Binding-site contacts:
Ligand atom N2 contacts residue THR206 of chain 1.G at 4.2 Å.
Ligand atom C8 contacts residue SER244 of chain 1.G at 3.3 Å.
Ligand atom C7 contacts residue ILE247 of chain 1.G at 4.5 Å (hydrophobic).
Ligand atom C7 contacts residue ASN204 of chain 1.G at 3.1 Å.
Ligand atom C4 contacts residue ASN204 of chain 1.G at 4.3 Å.
Ligand atom O7 contacts residue ASN204 of chain 1.G at 3.3 Å (h-bond).
Ligand atom N2 contacts residue ASN204 of chain 1.G at 2.9 Å (h-bond).
Ligand atom C5 contacts residue ASN204 of chain 1.G at 3.7 Å.
Ligand atom O5 contacts residue ASN204 of chain 1.G at 2.5 Å (h-bond).
Ligand atom C2 contacts residue ASN204 of chain 1.G at 2.6 Å.
Ligand atom O7 contacts residue HIS321 of chain 1.G at 3.8 Å.
Ligand atom C3 contacts residue ASN204 of chain 1.G at 3.8 Å.
Ligand atom C1 contacts residue THR206 of chain 1.G at 4.1 Å.
Ligand atom C1 contacts residue ASN204 of chain 1.G at 1.4 Å.
Ligand atom C8 contacts residue ASN204 of chain 1.G at 3.8 Å.
Ligand atom C8 contacts residue ARG243 of chain 1.G at 4.3 Å.
Ligand atom O7 contacts residue ILE247 of chain 1.G at 3.8 Å.

The protein below binds the small molecule below.
Small molecule (SMILES): CC(=O)N[C@@H]1[C@@H](O)[C@H](O)[C@@H](CO)O[C@H]1O

Sequence of chain 1.G:
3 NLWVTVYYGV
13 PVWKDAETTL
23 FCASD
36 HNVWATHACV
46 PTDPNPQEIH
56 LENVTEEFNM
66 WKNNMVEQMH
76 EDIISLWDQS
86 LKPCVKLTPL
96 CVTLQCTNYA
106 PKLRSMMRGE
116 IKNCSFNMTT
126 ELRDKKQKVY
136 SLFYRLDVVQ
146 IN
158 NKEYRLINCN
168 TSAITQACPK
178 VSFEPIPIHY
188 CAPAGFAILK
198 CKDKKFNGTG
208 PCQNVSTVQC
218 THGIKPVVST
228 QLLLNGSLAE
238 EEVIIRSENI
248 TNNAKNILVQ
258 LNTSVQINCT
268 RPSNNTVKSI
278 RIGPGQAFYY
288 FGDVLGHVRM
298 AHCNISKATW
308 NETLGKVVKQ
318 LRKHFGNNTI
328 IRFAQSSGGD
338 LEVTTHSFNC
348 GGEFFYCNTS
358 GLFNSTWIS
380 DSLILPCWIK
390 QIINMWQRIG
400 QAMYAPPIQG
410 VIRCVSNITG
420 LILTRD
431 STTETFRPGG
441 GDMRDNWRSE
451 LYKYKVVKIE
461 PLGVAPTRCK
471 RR